The protein below binds the small molecule below.
Small molecule (SMILES): CC(=O)N[C@H]1[C@H](O[C@H]2[C@H](O)[C@@H](NC(C)=O)CO[C@@H]2CO)O[C@H](CO)[C@@H](O[C@@H]2O[C@H](CO)[C@@H](O)[C@H](O)[C@@H]2O)[C@@H]1O

Sequence of chain 1.C:
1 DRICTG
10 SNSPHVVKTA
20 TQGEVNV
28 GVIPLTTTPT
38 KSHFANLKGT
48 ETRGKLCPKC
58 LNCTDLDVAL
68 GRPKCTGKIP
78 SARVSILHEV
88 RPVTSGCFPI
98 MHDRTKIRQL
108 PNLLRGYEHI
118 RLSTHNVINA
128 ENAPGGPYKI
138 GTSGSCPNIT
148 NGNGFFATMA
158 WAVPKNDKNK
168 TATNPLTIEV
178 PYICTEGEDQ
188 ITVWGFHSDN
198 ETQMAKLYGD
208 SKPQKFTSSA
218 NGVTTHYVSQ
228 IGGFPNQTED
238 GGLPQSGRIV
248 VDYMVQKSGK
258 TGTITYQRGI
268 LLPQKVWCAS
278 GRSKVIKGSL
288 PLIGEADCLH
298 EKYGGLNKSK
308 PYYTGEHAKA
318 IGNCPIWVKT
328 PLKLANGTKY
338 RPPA

Binding-site contacts:
Ligand atom O7 contacts residue ASN145 of chain 1.C at 3.6 Å (h-bond).
Ligand atom N2 contacts residue ASN145 of chain 1.C at 2.9 Å (h-bond).
Ligand atom C1 contacts residue ASN145 of chain 1.C at 1.5 Å.
Ligand atom O5 contacts residue ASN148 of chain 1.C at 3.8 Å.
Ligand atom C6 contacts residue ASN148 of chain 1.C at 4.2 Å.
Ligand atom C5 contacts residue ASN145 of chain 1.C at 3.6 Å.
Ligand atom C1 contacts residue ASN148 of chain 1.C at 4.3 Å.
Ligand atom C6 contacts residue GLY149 of chain 1.C at 4.3 Å.
Ligand atom C5 contacts residue ASN150 of chain 1.C at 4.1 Å.
Ligand atom O5 contacts residue ASN150 of chain 1.C at 3.3 Å (h-bond).
Ligand atom C5 contacts residue ASN148 of chain 1.C at 4.1 Å.
Ligand atom O5 contacts residue ASN145 of chain 1.C at 2.3 Å (h-bond).
Ligand atom N2 contacts residue THR147 of chain 1.C at 4.1 Å.
Ligand atom C6 contacts residue ASN150 of chain 1.C at 3.8 Å.
Ligand atom C3 contacts residue ASN145 of chain 1.C at 3.7 Å.
Ligand atom O6 contacts residue GLY149 of chain 1.C at 2.9 Å.
Ligand atom C1 contacts residue THR147 of chain 1.C at 4.1 Å.
Ligand atom C4 contacts residue ASN145 of chain 1.C at 4.1 Å.
Ligand atom O6 contacts residue ASN148 of chain 1.C at 3.2 Å (h-bond).
Ligand atom O5 contacts residue GLY149 of chain 1.C at 4.1 Å.
Ligand atom O6 contacts residue ASN150 of chain 1.C at 3.1 Å (h-bond).
Ligand atom C1 contacts residue ASN150 of chain 1.C at 4.3 Å.
Ligand atom C2 contacts residue ASN145 of chain 1.C at 2.3 Å.
Ligand atom C7 contacts residue ASN145 of chain 1.C at 3.6 Å.